The protein below binds the small molecule below.
Small molecule (SMILES): CC[C@H](C)[C@H](NC(=O)[C@H](CC(C)C)NC(=O)[C@H](CCC(N)=O)NC(=O)[C@H](Cc1ccc(O)cc1)NC(=O)[C@@H](NC(=O)[C@@H](N)CC(=O)O)[C@@H](C)CC)C(=O)N[C@H](C=O)CCSC

Sequence of chain 9.A:
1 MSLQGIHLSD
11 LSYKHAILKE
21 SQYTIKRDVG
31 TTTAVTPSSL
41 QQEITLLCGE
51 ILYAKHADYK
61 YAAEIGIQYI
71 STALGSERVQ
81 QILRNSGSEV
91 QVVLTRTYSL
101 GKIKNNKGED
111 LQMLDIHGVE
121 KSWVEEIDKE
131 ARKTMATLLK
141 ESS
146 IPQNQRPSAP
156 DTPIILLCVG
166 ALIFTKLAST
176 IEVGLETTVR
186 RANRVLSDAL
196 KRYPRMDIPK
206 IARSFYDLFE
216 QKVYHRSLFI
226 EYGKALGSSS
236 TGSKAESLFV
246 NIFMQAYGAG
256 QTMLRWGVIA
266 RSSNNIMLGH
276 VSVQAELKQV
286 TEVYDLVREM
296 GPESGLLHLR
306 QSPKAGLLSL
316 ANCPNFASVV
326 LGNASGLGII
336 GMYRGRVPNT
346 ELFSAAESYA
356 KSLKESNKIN

Binding-site contacts:
Ligand atom O contacts residue ARG132 of chain 9.A at 3.8 Å.
Ligand atom O contacts residue ASN106 of chain 9.A at 3.6 Å.
Ligand atom CD2 contacts residue MET135 of chain 9.A at 4.0 Å (hydrophobic).
Ligand atom CG2 contacts residue ARG151 of chain 9.A at 3.4 Å.
Ligand atom CG contacts residue ILE103 of chain 9.A at 3.4 Å (hydrophobic).
Ligand atom CE contacts residue LEU46 of chain 9.A at 4.0 Å (hydrophobic).
Ligand atom CB contacts residue ARG151 of chain 9.A at 3.5 Å.
Ligand atom NE2 contacts residue LYS104 of chain 9.A at 3.0 Å (salt-bridge).
Ligand atom SD contacts residue TYR53 of chain 9.A at 4.0 Å.
Ligand atom CB contacts residue LYS104 of chain 9.A at 3.9 Å.
Ligand atom CD1 contacts residue ILE103 of chain 9.A at 3.7 Å (hydrophobic).
Ligand atom O contacts residue LYS104 of chain 9.A at 4.1 Å.
Ligand atom CB contacts residue ARG132 of chain 9.A at 4.0 Å.
Ligand atom CD1 contacts residue LEU111 of chain 9.A at 3.5 Å (hydrophobic).
Ligand atom CE contacts residue PRO152 of chain 9.A at 3.6 Å (hydrophobic).
Ligand atom CD1 contacts residue ARG132 of chain 9.A at 3.3 Å.
Ligand atom CD1 contacts residue ALA136 of chain 9.A at 3.6 Å (hydrophobic).
Ligand atom CE2 contacts residue ILE103 of chain 9.A at 3.9 Å (hydrophobic).
Ligand atom CD1 contacts residue ARG132 of chain 9.A at 3.4 Å.
Ligand atom CG1 contacts residue ARG132 of chain 9.A at 3.8 Å.
Ligand atom CD2 contacts residue ILE103 of chain 9.A at 3.5 Å (hydrophobic).
Ligand atom O contacts residue ASN106 of chain 9.A at 3.9 Å.
Ligand atom CD1 contacts residue ARG132 of chain 9.A at 3.9 Å.
Ligand atom CD2 contacts residue LEU139 of chain 9.A at 3.7 Å (hydrophobic).
Ligand atom O contacts residue ARG151 of chain 9.A at 3.6 Å.
Ligand atom CD1 contacts residue MET135 of chain 9.A at 4.1 Å (hydrophobic).
Ligand atom CE1 contacts residue LEU111 of chain 9.A at 3.9 Å (hydrophobic).
Ligand atom O contacts residue SER153 of chain 9.A at 3.1 Å (h-bond).
Ligand atom SD contacts residue MET135 of chain 9.A at 3.5 Å.
Ligand atom CA contacts residue ASN106 of chain 9.A at 4.0 Å.
Ligand atom CE contacts residue GLU50 of chain 9.A at 3.2 Å.
Ligand atom CD1 contacts residue LYS133 of chain 9.A at 3.6 Å.
Ligand atom CE contacts residue TYR53 of chain 9.A at 3.8 Å (hydrophobic).
Ligand atom CG contacts residue ARG132 of chain 9.A at 3.2 Å.
Ligand atom O contacts residue ARG132 of chain 9.A at 3.7 Å.
Ligand atom SD contacts residue ARG132 of chain 9.A at 3.8 Å.
Ligand atom C contacts residue SER153 of chain 9.A at 3.9 Å.
Ligand atom C contacts residue ARG132 of chain 9.A at 4.0 Å.
Ligand atom CD1 contacts residue ALA136 of chain 9.A at 3.9 Å (hydrophobic).
Ligand atom CB contacts residue ILE103 of chain 9.A at 3.8 Å (hydrophobic).